A small-molecule ligand and the protein it binds are described below.
Small molecule (SMILES): C[C@H](N)C(=O)O

Binding-site contacts:
Ligand atom N contacts residue GLU942 of chain 1.A at 4.4 Å.
Ligand atom CB contacts residue GLU942 of chain 1.A at 3.4 Å.
Ligand atom O contacts residue GLU942 of chain 1.A at 4.5 Å.
Ligand atom CB contacts residue ALA756 of chain 1.B at 3.9 Å (hydrophobic).
Ligand atom O contacts residue SER1006 of chain 1.A at 4.1 Å.

Sequence of chain 1.A:
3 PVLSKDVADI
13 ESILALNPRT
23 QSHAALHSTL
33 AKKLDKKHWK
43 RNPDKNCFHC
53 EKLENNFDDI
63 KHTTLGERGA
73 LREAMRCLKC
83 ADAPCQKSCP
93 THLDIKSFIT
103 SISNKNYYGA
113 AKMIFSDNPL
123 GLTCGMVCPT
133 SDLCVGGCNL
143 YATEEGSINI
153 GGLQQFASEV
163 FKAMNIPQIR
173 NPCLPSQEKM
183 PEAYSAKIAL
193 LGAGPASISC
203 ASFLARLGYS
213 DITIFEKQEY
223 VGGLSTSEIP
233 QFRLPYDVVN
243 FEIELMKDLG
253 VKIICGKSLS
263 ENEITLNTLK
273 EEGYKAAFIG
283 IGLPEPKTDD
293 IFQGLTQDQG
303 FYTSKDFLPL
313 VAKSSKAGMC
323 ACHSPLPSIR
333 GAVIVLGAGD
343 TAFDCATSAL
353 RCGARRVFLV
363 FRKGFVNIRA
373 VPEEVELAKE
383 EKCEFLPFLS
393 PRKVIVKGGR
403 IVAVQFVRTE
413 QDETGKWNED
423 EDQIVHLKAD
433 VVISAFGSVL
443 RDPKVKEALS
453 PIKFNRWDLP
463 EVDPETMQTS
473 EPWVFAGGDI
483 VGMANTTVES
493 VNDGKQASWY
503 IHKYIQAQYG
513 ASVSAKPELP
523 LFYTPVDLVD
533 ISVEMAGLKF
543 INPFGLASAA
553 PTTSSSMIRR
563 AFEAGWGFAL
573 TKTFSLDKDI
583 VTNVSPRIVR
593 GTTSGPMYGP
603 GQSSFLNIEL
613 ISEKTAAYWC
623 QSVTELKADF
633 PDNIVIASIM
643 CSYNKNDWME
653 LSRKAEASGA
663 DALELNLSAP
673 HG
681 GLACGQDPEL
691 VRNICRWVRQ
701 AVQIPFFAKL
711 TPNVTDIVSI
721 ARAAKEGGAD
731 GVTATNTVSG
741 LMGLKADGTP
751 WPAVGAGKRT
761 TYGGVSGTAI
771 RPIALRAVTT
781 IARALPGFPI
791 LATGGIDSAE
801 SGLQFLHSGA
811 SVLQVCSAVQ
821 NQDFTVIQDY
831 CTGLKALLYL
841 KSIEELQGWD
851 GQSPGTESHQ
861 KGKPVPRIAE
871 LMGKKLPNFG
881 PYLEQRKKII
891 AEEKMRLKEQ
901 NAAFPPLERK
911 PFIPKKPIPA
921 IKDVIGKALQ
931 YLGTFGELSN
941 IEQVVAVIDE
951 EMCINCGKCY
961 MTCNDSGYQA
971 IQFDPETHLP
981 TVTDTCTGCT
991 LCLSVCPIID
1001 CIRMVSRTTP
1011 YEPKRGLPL

Sequence of chain 1.B:
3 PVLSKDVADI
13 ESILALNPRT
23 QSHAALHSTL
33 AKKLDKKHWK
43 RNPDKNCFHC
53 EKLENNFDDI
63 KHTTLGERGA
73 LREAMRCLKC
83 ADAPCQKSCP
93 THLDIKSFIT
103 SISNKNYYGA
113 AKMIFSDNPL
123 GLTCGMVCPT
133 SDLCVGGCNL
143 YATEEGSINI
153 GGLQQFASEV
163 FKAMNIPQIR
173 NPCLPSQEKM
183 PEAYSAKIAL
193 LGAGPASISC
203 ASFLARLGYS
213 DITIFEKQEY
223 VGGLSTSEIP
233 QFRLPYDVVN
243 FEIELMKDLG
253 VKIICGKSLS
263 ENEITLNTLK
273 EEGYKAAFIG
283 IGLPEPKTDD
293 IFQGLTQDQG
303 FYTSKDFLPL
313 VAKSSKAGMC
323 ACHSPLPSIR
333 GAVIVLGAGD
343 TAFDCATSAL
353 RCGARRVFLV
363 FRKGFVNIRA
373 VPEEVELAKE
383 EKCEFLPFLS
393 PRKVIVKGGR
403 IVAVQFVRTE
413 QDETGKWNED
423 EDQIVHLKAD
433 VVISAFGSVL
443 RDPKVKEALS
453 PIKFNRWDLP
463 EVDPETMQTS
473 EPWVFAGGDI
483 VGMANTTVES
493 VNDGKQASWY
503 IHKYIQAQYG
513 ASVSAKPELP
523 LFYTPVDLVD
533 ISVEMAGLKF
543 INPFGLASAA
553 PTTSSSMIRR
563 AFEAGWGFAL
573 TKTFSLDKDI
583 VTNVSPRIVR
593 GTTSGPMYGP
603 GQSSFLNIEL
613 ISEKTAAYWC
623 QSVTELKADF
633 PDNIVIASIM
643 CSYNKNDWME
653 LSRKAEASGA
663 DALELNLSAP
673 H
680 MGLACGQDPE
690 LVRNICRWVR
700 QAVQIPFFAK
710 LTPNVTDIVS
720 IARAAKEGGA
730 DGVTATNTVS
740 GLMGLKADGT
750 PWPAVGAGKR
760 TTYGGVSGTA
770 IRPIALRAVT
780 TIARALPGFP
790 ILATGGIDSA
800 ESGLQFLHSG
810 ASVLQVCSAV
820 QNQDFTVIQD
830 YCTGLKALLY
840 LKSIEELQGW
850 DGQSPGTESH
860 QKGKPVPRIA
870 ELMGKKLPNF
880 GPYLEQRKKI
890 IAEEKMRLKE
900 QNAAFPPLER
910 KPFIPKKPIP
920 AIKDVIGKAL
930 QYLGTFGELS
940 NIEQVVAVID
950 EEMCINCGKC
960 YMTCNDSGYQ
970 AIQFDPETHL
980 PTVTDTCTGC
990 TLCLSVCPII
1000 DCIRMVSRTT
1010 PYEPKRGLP